A protein and the small-molecule ligand that binds it are described below.
Small molecule (SMILES): CC(=O)N[C@@H]1[C@@H](O)[C@H](O)[C@@H](CO)O[C@H]1O

Binding-site contacts:
Ligand atom N2 contacts residue ASN68 of chain 1.D at 4.4 Å.
Ligand atom C2 contacts residue ASN72 of chain 1.D at 2.9 Å.
Ligand atom O7 contacts residue ASN72 of chain 1.D at 4.4 Å.
Ligand atom C6 contacts residue ASN72 of chain 1.D at 3.8 Å.
Ligand atom C4 contacts residue ASN72 of chain 1.D at 3.9 Å.
Ligand atom C1 contacts residue ASN72 of chain 1.D at 1.4 Å.
Ligand atom O5 contacts residue ASN72 of chain 1.D at 2.1 Å (h-bond).
Ligand atom C2 contacts residue ASN68 of chain 1.D at 4.4 Å.
Ligand atom C7 contacts residue ASN72 of chain 1.D at 4.4 Å.
Ligand atom C3 contacts residue ASN72 of chain 1.D at 3.8 Å.
Ligand atom O6 contacts residue GLY71 of chain 1.D at 4.5 Å.
Ligand atom C1 contacts residue ASN68 of chain 1.D at 4.1 Å.
Ligand atom O6 contacts residue ASN72 of chain 1.D at 3.8 Å.
Ligand atom N2 contacts residue ASN72 of chain 1.D at 3.6 Å (h-bond).
Ligand atom C5 contacts residue ASN72 of chain 1.D at 2.8 Å.

Sequence of chain 1.D:
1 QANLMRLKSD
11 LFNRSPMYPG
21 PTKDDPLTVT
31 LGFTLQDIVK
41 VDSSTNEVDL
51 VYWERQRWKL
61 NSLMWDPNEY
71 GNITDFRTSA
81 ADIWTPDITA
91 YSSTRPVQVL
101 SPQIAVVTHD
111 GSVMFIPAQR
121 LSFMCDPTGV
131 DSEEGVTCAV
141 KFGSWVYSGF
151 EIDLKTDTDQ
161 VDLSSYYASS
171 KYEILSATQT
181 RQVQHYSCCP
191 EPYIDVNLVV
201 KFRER